Binding-site contacts:
Ligand atom CM2 contacts residue ILE275 of chain 1.H at 3.7 Å (hydrophobic).
Ligand atom C4 contacts residue ILE153 of chain 1.H at 3.3 Å (hydrophobic).
Ligand atom O4 contacts residue HIS237 of chain 1.B at 3.0 Å (h-bond).
Ligand atom C7 contacts residue PRO277 of chain 1.H at 3.5 Å (hydrophobic).
Ligand atom O3 contacts residue HIS237 of chain 1.B at 3.4 Å (h-bond).
Ligand atom O2 contacts residue GLY149 of chain 1.H at 3.0 Å.
Ligand atom C27 contacts residue TRP170 of chain 1.H at 3.4 Å (hydrophobic).
Ligand atom CM3 contacts residue ILE275 of chain 1.H at 3.6 Å (hydrophobic).
Ligand atom C6 contacts residue ILE153 of chain 1.H at 3.4 Å (hydrophobic).
Ligand atom C8 contacts residue PHE281 of chain 1.H at 3.7 Å (hydrophobic).
Ligand atom C12 contacts residue ILE153 of chain 1.H at 3.7 Å (hydrophobic).
Ligand atom C31 contacts residue PHE55 of chain 1.A at 3.6 Å (hydrophobic).
Ligand atom C3 contacts residue ILE153 of chain 1.H at 3.6 Å (hydrophobic).
Ligand atom C28 contacts residue TRP170 of chain 1.H at 3.6 Å (hydrophobic).
Ligand atom CM2 contacts residue PRO277 of chain 1.H at 3.5 Å (hydrophobic).
Ligand atom O1 contacts residue PRO277 of chain 1.H at 3.3 Å.
Ligand atom C5 contacts residue ILE153 of chain 1.H at 3.2 Å (hydrophobic).
Ligand atom C5 contacts residue TYR285 of chain 1.H at 3.6 Å (hydrophobic).
Ligand atom C4 contacts residue TYR285 of chain 1.H at 3.2 Å (hydrophobic).
Ligand atom C10 contacts residue PHE281 of chain 1.H at 3.6 Å (hydrophobic).
Ligand atom C1 contacts residue ILE153 of chain 1.H at 3.5 Å (hydrophobic).
Ligand atom C33 contacts residue ILE135 of chain 1.B at 3.3 Å (hydrophobic).
Ligand atom C17 contacts residue VAL132 of chain 1.H at 3.7 Å (hydrophobic).
Ligand atom C6 contacts residue PRO277 of chain 1.H at 3.3 Å (hydrophobic).
Ligand atom CM2 contacts residue VAL276 of chain 1.H at 3.4 Å (hydrophobic).
Ligand atom C2 contacts residue ILE153 of chain 1.H at 3.7 Å (hydrophobic).
Ligand atom C1 contacts residue PRO277 of chain 1.H at 3.3 Å (hydrophobic).
Ligand atom C16 contacts residue ILE153 of chain 1.H at 3.3 Å (hydrophobic).
Ligand atom O4 contacts residue TYR285 of chain 1.H at 3.0 Å.
Ligand atom CM5 contacts residue TYR285 of chain 1.H at 3.5 Å (hydrophobic).
Ligand atom C24 contacts residue LEU188 of chain 1.H at 3.7 Å (hydrophobic).
Ligand atom CM3 contacts residue HIS237 of chain 1.B at 3.7 Å.
Ligand atom C8 contacts residue ILE153 of chain 1.H at 3.7 Å (hydrophobic).
Ligand atom C37 contacts residue LEU134 of chain 1.B at 3.7 Å (hydrophobic).
Ligand atom CM3 contacts residue TYR285 of chain 1.H at 3.4 Å (hydrophobic).
Ligand atom O4 contacts residue VAL152 of chain 1.H at 3.5 Å.
Ligand atom CM2 contacts residue GLY149 of chain 1.H at 3.5 Å.
Ligand atom C30 contacts residue LEU188 of chain 1.H at 3.4 Å (hydrophobic).
Ligand atom C10 contacts residue ILE284 of chain 1.H at 3.6 Å (hydrophobic).
Ligand atom O3 contacts residue VAL152 of chain 1.H at 3.3 Å.

A small-molecule ligand and the protein it binds are described below.
Small molecule (SMILES): COC1=C(OC)C(=O)C(C/C=C(\C)CC/C=C(\C)CC/C=C(\C)CC/C=C(\C)CC/C=C(\C)CC/C=C(\C)CCC=C(C)C)=C(C)C1=O

Sequence of chain 1.H:
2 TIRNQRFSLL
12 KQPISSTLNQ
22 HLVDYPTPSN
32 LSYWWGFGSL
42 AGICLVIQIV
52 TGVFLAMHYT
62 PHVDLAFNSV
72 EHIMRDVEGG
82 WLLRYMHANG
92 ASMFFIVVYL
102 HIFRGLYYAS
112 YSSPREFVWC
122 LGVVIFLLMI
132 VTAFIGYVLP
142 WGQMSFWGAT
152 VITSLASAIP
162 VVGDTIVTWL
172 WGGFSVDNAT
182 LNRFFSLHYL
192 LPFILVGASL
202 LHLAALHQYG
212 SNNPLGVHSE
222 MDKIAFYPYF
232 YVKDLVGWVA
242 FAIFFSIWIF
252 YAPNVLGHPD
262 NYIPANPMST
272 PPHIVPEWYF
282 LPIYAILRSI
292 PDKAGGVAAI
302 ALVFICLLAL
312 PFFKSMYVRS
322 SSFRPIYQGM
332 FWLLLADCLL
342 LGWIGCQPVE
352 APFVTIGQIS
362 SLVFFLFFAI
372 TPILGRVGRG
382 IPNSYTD

Sequence of chain 1.A:
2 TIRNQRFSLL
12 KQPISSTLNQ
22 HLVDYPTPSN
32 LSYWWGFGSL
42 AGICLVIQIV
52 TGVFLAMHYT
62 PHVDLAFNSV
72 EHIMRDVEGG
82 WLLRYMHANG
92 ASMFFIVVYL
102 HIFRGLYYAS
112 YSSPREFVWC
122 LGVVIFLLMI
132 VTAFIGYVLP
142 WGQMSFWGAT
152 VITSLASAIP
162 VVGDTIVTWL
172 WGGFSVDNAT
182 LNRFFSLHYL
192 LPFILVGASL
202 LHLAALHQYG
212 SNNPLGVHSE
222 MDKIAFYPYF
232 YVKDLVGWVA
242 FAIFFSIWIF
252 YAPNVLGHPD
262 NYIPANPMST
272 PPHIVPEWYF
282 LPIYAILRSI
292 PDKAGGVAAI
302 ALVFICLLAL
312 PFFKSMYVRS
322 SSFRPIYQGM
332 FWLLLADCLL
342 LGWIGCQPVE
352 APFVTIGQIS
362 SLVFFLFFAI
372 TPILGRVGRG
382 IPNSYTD

Sequence of chain 1.B:
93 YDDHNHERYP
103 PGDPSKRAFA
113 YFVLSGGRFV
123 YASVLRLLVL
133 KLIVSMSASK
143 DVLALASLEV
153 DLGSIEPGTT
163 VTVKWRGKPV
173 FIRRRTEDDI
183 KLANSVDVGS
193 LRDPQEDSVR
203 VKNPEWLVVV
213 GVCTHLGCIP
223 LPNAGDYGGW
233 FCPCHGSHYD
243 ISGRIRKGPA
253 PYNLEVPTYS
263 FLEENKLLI